Binding-site contacts:
Ligand atom O8 contacts residue FE1 of chain 1.E at 1.7 Å.
Ligand atom OXT contacts residue ARG118 of chain 1.A at 3.5 Å.
Ligand atom C11 contacts residue ARG118 of chain 1.A at 3.7 Å.
Ligand atom O13 contacts residue GLY121 of chain 1.A at 3.0 Å (h-bond).
Ligand atom C11 contacts residue SER119 of chain 1.A at 3.9 Å.
Ligand atom C contacts residue SER119 of chain 1.A at 3.5 Å.
Ligand atom CA contacts residue FE1 of chain 1.E at 3.5 Å.
Ligand atom C11 contacts residue FE1 of chain 1.E at 3.1 Å.
Ligand atom C11 contacts residue THR114 of chain 1.A at 3.8 Å.
Ligand atom C contacts residue FE1 of chain 1.E at 3.0 Å.
Ligand atom C11 contacts residue ALA120 of chain 1.A at 3.5 Å (hydrophobic).
Ligand atom N contacts residue FE1 of chain 1.E at 2.8 Å.
Ligand atom O9 contacts residue TYR188 of chain 1.A at 3.7 Å.
Ligand atom C6 contacts residue TYR188 of chain 1.A at 3.4 Å (hydrophobic).
Ligand atom O contacts residue TYR188 of chain 1.A at 3.7 Å.
Ligand atom O13 contacts residue TYR188 of chain 1.A at 3.9 Å.
Ligand atom O12 contacts residue ALA120 of chain 1.A at 2.9 Å (h-bond).
Ligand atom C7 contacts residue TYR188 of chain 1.A at 3.0 Å (hydrophobic).
Ligand atom O contacts residue TYR89 of chain 1.A at 2.9 Å (h-bond).
Ligand atom O12 contacts residue TYR89 of chain 1.A at 3.1 Å (h-bond).
Ligand atom O12 contacts residue FE1 of chain 1.E at 2.2 Å.
Ligand atom CA contacts residue ARG118 of chain 1.A at 3.9 Å.
Ligand atom C11 contacts residue TYR188 of chain 1.A at 3.3 Å (hydrophobic).
Ligand atom C11 contacts residue GLY121 of chain 1.A at 3.9 Å.
Ligand atom O8 contacts residue TYR188 of chain 1.A at 2.4 Å (h-bond).
Ligand atom O contacts residue FE1 of chain 1.E at 2.0 Å.
Ligand atom O8 contacts residue TYR89 of chain 1.A at 3.2 Å (h-bond).
Ligand atom O contacts residue SER119 of chain 1.A at 3.5 Å.
Ligand atom O13 contacts residue ARG118 of chain 1.A at 3.3 Å.
Ligand atom C7 contacts residue FE1 of chain 1.E at 2.8 Å.
Ligand atom C10 contacts residue TYR188 of chain 1.A at 3.2 Å (hydrophobic).
Ligand atom O13 contacts residue ALA120 of chain 1.A at 3.5 Å (h-bond).
Ligand atom N contacts residue TYR188 of chain 1.A at 3.3 Å (h-bond).
Ligand atom C10 contacts residue FE1 of chain 1.E at 3.2 Å.
Ligand atom O12 contacts residue TYR188 of chain 1.A at 2.8 Å (h-bond).
Ligand atom OXT contacts residue SER119 of chain 1.A at 2.9 Å (h-bond).
Ligand atom O12 contacts residue SER119 of chain 1.A at 3.6 Å.
Ligand atom C6 contacts residue FE1 of chain 1.E at 3.2 Å.
Ligand atom O13 contacts residue THR114 of chain 1.A at 2.7 Å (h-bond).
Ligand atom O9 contacts residue FE1 of chain 1.E at 3.8 Å.

Sequence of chain 1.A:
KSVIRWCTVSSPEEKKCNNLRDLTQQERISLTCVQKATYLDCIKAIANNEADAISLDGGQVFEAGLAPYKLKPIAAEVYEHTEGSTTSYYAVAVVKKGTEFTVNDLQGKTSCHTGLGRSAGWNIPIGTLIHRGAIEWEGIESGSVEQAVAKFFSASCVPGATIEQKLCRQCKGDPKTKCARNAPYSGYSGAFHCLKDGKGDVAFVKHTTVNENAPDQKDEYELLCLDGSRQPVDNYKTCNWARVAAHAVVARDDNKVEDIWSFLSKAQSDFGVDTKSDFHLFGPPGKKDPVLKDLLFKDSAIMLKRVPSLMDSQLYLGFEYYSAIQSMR

This small molecule binds to this protein.
Small molecule (SMILES): O=C(O)CN(CC(=O)O)CC(=O)O